Binding-site contacts:
Ligand atom O2 contacts residue ASP287 of chain 2.A at 2.8 Å (salt-bridge).
Ligand atom O6 contacts residue GLU181 of chain 2.A at 2.8 Å (salt-bridge).
Ligand atom O2 contacts residue TRP16 of chain 2.A at 3.3 Å (h-bond).
Ligand atom CM contacts residue TRP137 of chain 2.A at 3.5 Å (hydrophobic).
Ligand atom C4 contacts residue TRP137 of chain 2.A at 3.8 Å (hydrophobic).
Ligand atom C2 contacts residue MG1 of chain 2.D at 4.3 Å.
Ligand atom C2 contacts residue ASP287 of chain 2.A at 3.7 Å.
Ligand atom C1 contacts residue PHE26 of chain 2.B at 4.5 Å (hydrophobic).
Ligand atom C1 contacts residue HIS54 of chain 2.A at 3.9 Å.
Ligand atom C5 contacts residue TRP16 of chain 2.A at 4.2 Å (hydrophobic).
Ligand atom O6 contacts residue GLU217 of chain 2.A at 3.2 Å (salt-bridge).
Ligand atom C2 contacts residue TRP137 of chain 2.A at 4.3 Å (hydrophobic).
Ligand atom C5 contacts residue GLU181 of chain 2.A at 3.6 Å.
Ligand atom C5 contacts residue HIS54 of chain 2.A at 3.8 Å.
Ligand atom C2 contacts residue TRP16 of chain 2.A at 4.2 Å (hydrophobic).
Ligand atom C5 contacts residue TRP137 of chain 2.A at 4.5 Å (hydrophobic).
Ligand atom C5 contacts residue THR90 of chain 2.A at 3.7 Å.
Ligand atom CM contacts residue HIS220 of chain 2.A at 4.4 Å.
Ligand atom O6 contacts residue TRP137 of chain 2.A at 4.5 Å.
Ligand atom O2 contacts residue MG1 of chain 2.D at 4.0 Å.
Ligand atom C3 contacts residue ASP287 of chain 2.A at 3.7 Å.
Ligand atom C3 contacts residue TRP16 of chain 2.A at 3.7 Å (hydrophobic).
Ligand atom O6 contacts residue MG1 of chain 2.D at 2.6 Å.
Ligand atom C4 contacts residue GLU181 of chain 2.A at 3.9 Å.
Ligand atom O4 contacts residue THR90 of chain 2.A at 4.4 Å.
Ligand atom C3 contacts residue HIS54 of chain 2.A at 3.7 Å.
Ligand atom O6 contacts residue ASP287 of chain 2.A at 2.9 Å (salt-bridge).
Ligand atom CM contacts residue ASP287 of chain 2.A at 3.9 Å.
Ligand atom C1 contacts residue PHE94 of chain 2.A at 3.7 Å (hydrophobic).
Ligand atom C3 contacts residue MG1 of chain 2.D at 4.1 Å.
Ligand atom O4 contacts residue PHE94 of chain 2.A at 3.6 Å.
Ligand atom O4 contacts residue HIS54 of chain 2.A at 2.7 Å (h-bond).
Ligand atom O6 contacts residue HIS220 of chain 2.A at 3.4 Å.
Ligand atom C1 contacts residue TRP137 of chain 2.A at 3.7 Å (hydrophobic).
Ligand atom O4 contacts residue TRP137 of chain 2.A at 3.6 Å.
Ligand atom C2 contacts residue HIS54 of chain 2.A at 4.4 Å.
Ligand atom C5 contacts residue VAL135 of chain 2.A at 4.0 Å (hydrophobic).
Ligand atom CM contacts residue MG1 of chain 2.D at 3.9 Å.
Ligand atom C4 contacts residue HIS54 of chain 2.A at 3.5 Å.
Ligand atom CM contacts residue GLU181 of chain 2.A at 3.8 Å.

This small molecule binds to this protein.
Small molecule (SMILES): C[C@H](O)C[C@](C)(O)CO

Sequence of chain 2.A:
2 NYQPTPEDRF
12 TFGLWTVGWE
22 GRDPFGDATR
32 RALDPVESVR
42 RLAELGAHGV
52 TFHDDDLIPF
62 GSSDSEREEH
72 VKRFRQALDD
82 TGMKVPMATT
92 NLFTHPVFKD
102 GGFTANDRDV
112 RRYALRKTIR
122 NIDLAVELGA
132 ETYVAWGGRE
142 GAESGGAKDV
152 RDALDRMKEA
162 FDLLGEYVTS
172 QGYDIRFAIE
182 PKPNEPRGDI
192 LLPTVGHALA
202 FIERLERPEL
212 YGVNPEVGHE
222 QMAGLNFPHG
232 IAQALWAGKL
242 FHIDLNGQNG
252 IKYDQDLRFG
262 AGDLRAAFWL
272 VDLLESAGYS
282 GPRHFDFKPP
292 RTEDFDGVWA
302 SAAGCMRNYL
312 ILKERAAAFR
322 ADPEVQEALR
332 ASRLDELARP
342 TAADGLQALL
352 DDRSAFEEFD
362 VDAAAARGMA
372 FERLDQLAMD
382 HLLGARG

Sequence of chain 2.B:
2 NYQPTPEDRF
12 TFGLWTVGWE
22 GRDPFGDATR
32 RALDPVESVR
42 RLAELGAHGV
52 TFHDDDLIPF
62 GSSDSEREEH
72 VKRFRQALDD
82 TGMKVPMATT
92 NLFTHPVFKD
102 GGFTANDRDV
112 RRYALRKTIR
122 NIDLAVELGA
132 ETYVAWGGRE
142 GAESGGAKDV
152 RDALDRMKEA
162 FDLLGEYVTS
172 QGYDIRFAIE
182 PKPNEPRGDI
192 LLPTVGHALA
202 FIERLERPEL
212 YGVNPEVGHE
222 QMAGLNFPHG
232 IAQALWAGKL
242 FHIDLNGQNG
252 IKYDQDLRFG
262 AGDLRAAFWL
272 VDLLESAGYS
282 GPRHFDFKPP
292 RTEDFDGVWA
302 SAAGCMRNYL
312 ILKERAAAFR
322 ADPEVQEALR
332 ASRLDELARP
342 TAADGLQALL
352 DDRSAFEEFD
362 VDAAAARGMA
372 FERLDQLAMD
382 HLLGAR